This protein binds this small molecule.
Small molecule (SMILES): CC(=O)N[C@@H]1[C@@H](O)[C@H](O)[C@@H](CO)O[C@H]1O

Sequence of chain 1.B:
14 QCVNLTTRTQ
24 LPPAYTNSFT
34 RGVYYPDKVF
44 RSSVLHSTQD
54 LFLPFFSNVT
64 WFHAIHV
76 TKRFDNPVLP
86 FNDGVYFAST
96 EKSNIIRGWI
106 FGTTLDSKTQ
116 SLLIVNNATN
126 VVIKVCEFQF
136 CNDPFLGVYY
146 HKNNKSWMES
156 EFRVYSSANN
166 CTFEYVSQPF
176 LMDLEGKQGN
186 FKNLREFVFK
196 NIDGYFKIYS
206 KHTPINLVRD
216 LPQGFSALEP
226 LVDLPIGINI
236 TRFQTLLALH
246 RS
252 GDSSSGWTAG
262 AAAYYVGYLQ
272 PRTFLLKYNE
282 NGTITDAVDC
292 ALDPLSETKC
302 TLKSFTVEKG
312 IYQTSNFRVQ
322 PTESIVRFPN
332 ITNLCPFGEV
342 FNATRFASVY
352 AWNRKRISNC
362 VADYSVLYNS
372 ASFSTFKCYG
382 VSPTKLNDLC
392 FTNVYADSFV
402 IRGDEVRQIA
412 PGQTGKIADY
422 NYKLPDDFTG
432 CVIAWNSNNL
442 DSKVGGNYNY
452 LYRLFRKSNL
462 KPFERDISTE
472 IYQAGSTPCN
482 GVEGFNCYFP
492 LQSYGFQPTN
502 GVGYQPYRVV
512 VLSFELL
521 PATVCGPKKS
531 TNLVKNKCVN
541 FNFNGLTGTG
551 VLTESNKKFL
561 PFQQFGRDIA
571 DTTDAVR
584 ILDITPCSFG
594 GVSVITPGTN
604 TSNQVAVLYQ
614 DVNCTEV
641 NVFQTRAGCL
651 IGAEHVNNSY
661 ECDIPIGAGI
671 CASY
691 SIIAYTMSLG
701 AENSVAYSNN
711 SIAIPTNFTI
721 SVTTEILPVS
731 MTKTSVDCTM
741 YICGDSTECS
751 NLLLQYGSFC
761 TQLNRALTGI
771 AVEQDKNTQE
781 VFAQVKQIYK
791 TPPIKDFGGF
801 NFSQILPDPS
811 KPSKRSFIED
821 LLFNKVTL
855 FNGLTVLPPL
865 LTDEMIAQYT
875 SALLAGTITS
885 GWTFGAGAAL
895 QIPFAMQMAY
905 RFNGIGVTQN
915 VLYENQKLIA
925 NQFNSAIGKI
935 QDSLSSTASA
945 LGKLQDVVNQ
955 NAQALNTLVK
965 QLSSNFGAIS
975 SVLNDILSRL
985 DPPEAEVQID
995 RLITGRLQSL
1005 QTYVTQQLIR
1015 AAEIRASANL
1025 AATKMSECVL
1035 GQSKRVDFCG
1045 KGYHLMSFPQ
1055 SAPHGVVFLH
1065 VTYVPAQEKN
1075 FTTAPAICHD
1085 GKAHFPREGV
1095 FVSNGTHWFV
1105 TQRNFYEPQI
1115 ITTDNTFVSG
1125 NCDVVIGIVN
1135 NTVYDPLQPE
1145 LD

Binding-site contacts:
Ligand atom C8 contacts residue ASN165 of chain 1.B at 3.6 Å.
Ligand atom O5 contacts residue ASN165 of chain 1.B at 2.4 Å (h-bond).
Ligand atom O5 contacts residue ASN164 of chain 1.B at 3.4 Å (h-bond).
Ligand atom O7 contacts residue ASN165 of chain 1.B at 4.3 Å.
Ligand atom O6 contacts residue ASN165 of chain 1.B at 4.1 Å.
Ligand atom C3 contacts residue ASN165 of chain 1.B at 3.8 Å.
Ligand atom C6 contacts residue ASN164 of chain 1.B at 3.1 Å.
Ligand atom C1 contacts residue ASN165 of chain 1.B at 1.4 Å.
Ligand atom C5 contacts residue ASN164 of chain 1.B at 3.9 Å.
Ligand atom C7 contacts residue ASN165 of chain 1.B at 3.5 Å.
Ligand atom N2 contacts residue ASN165 of chain 1.B at 2.9 Å (h-bond).
Ligand atom C2 contacts residue ASN165 of chain 1.B at 2.5 Å.
Ligand atom C5 contacts residue ASN165 of chain 1.B at 3.7 Å.
Ligand atom C4 contacts residue ASN165 of chain 1.B at 4.2 Å.
Ligand atom O6 contacts residue ASN164 of chain 1.B at 2.5 Å (h-bond).